A protein and the small-molecule ligand that binds it are described below.
Small molecule (SMILES): [NH3+]CCCOc1cc(-c2cn[nH]c2)ccc1C(=O)Nc1ccccc1

Binding-site contacts:
Ligand atom C25 contacts residue LEU106 of chain 1.C at 3.9 Å (hydrophobic).
Ligand atom C16 contacts residue LEU47 of chain 1.C at 4.2 Å (hydrophobic).
Ligand atom C12 contacts residue ALA58 of chain 1.C at 4.1 Å (hydrophobic).
Ligand atom C18 contacts residue PRO110 of chain 1.C at 3.7 Å (hydrophobic).
Ligand atom C16 contacts residue ILE37 of chain 1.C at 4.1 Å (hydrophobic).
Ligand atom O13 contacts residue TYR108 of chain 1.C at 3.8 Å.
Ligand atom C19 contacts residue ILE37 of chain 1.C at 4.0 Å (hydrophobic).
Ligand atom C22 contacts residue LYS60 of chain 1.C at 3.6 Å.
Ligand atom C6 contacts residue LEU159 of chain 1.C at 4.0 Å (hydrophobic).
Ligand atom N23 contacts residue LYS60 of chain 1.C at 3.1 Å (salt-bridge).
Ligand atom C25 contacts residue ILE169 of chain 1.C at 3.6 Å (hydrophobic).
Ligand atom N1 contacts residue GLU113 of chain 1.C at 3.1 Å (salt-bridge).
Ligand atom C16 contacts residue CYS109 of chain 1.C at 3.7 Å (hydrophobic).
Ligand atom C11 contacts residue ALA58 of chain 1.C at 4.0 Å (hydrophobic).
Ligand atom C9 contacts residue CYS90 of chain 1.C at 4.0 Å (hydrophobic).
Ligand atom C17 contacts residue TYR108 of chain 1.C at 3.5 Å (hydrophobic).
Ligand atom C7 contacts residue LEU159 of chain 1.C at 4.0 Å (hydrophobic).
Ligand atom O13 contacts residue CYS109 of chain 1.C at 2.7 Å (h-bond).
Ligand atom N24 contacts residue LYS60 of chain 1.C at 3.9 Å.
Ligand atom N24 contacts residue LEU106 of chain 1.C at 4.1 Å.
Ligand atom C20 contacts residue ILE37 of chain 1.C at 3.5 Å (hydrophobic).
Ligand atom C16 contacts residue TYR108 of chain 1.C at 3.7 Å (hydrophobic).
Ligand atom N24 contacts residue GLU77 of chain 1.C at 4.1 Å.
Ligand atom C17 contacts residue CYS109 of chain 1.C at 4.0 Å (hydrophobic).
Ligand atom C15 contacts residue CYS109 of chain 1.C at 3.8 Å (hydrophobic).
Ligand atom C12 contacts residue CYS109 of chain 1.C at 3.8 Å (hydrophobic).
Ligand atom N23 contacts residue GLU77 of chain 1.C at 4.2 Å.
Ligand atom C10 contacts residue ALA58 of chain 1.C at 3.7 Å (hydrophobic).
Ligand atom C17 contacts residue LEU47 of chain 1.C at 4.0 Å (hydrophobic).
Ligand atom C21 contacts residue LEU106 of chain 1.C at 4.1 Å (hydrophobic).
Ligand atom C9 contacts residue GLU107 of chain 1.C at 4.0 Å.
Ligand atom C11 contacts residue LEU159 of chain 1.C at 4.1 Å (hydrophobic).
Ligand atom C10 contacts residue GLU107 of chain 1.C at 3.4 Å.
Ligand atom N14 contacts residue ILE37 of chain 1.C at 3.9 Å.
Ligand atom C17 contacts residue PRO110 of chain 1.C at 3.3 Å (hydrophobic).
Ligand atom O13 contacts residue GLU107 of chain 1.C at 4.0 Å.
Ligand atom N24 contacts residue ILE169 of chain 1.C at 3.9 Å.
Ligand atom C16 contacts residue PRO110 of chain 1.C at 3.9 Å (hydrophobic).
Ligand atom C15 contacts residue ILE37 of chain 1.C at 3.6 Å (hydrophobic).
Ligand atom C2 contacts residue GLU113 of chain 1.C at 4.0 Å.

Sequence of chain 1.C:
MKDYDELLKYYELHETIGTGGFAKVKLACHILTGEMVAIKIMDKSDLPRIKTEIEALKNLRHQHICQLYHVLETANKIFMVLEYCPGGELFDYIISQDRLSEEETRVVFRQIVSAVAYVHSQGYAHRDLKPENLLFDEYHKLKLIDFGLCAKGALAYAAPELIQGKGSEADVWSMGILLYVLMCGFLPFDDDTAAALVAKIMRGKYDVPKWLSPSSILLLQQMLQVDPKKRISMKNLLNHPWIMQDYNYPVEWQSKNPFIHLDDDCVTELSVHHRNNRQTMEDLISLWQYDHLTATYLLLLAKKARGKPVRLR